Sequence of chain 1.L:
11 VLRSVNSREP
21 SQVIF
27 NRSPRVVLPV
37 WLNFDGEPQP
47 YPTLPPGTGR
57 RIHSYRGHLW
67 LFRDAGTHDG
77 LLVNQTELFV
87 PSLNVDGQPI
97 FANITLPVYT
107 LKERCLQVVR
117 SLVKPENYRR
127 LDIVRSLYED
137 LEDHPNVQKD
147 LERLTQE

Binding-site contacts:
Ligand atom CAL contacts residue TYR47 of chain 1.L at 3.6 Å (hydrophobic).
Ligand atom OD1 contacts residue HIS64 of chain 1.L at 2.6 Å (h-bond).
Ligand atom CB contacts residue TYR47 of chain 1.L at 3.5 Å (hydrophobic).
Ligand atom NAS contacts residue PRO48 of chain 1.L at 3.7 Å.
Ligand atom N contacts residue TYR47 of chain 1.L at 3.7 Å.
Ligand atom C contacts residue HIS59 of chain 1.L at 3.6 Å.
Ligand atom OAE contacts residue TYR61 of chain 1.L at 3.6 Å.
Ligand atom CAN contacts residue ARG56 of chain 1.L at 3.8 Å.
Ligand atom OAE contacts residue HIS64 of chain 1.L at 3.1 Å.
Ligand atom CAY contacts residue TYR61 of chain 1.L at 3.6 Å (hydrophobic).
Ligand atom CB contacts residue TRP66 of chain 1.L at 3.5 Å (hydrophobic).
Ligand atom CA contacts residue TYR47 of chain 1.L at 3.7 Å (hydrophobic).
Ligand atom CAL contacts residue ILE58 of chain 1.L at 3.5 Å (hydrophobic).
Ligand atom NAT contacts residue HIS59 of chain 1.L at 2.8 Å (h-bond).
Ligand atom CAW contacts residue TYR61 of chain 1.L at 3.4 Å (hydrophobic).
Ligand atom CB contacts residue HIS59 of chain 1.L at 3.5 Å.
Ligand atom CG contacts residue TRP66 of chain 1.L at 3.5 Å (hydrophobic).
Ligand atom CAJ contacts residue HIS59 of chain 1.L at 3.7 Å.
Ligand atom CD2 contacts residue TYR47 of chain 1.L at 3.5 Å (hydrophobic).
Ligand atom NAU contacts residue TYR61 of chain 1.L at 3.6 Å.
Ligand atom OAE contacts residue PHE40 of chain 1.L at 3.4 Å.
Ligand atom CAJ contacts residue TYR47 of chain 1.L at 3.6 Å (hydrophobic).
Ligand atom CA contacts residue HIS59 of chain 1.L at 3.3 Å.
Ligand atom CAO contacts residue TYR61 of chain 1.L at 3.5 Å (hydrophobic).
Ligand atom CAZ contacts residue TYR47 of chain 1.L at 3.7 Å (hydrophobic).
Ligand atom C contacts residue TYR47 of chain 1.L at 3.4 Å (hydrophobic).
Ligand atom CG contacts residue SER60 of chain 1.L at 3.7 Å.
Ligand atom O contacts residue TYR47 of chain 1.L at 2.6 Å (h-bond).
Ligand atom CG contacts residue TRP37 of chain 1.L at 3.8 Å (hydrophobic).
Ligand atom CBB contacts residue TYR47 of chain 1.L at 3.7 Å (hydrophobic).
Ligand atom CAB contacts residue TYR47 of chain 1.L at 3.6 Å (hydrophobic).
Ligand atom NAS contacts residue ARG56 of chain 1.L at 3.1 Å (salt-bridge).
Ligand atom OD1 contacts residue SER60 of chain 1.L at 2.6 Å (h-bond).
Ligand atom CG contacts residue HIS64 of chain 1.L at 3.5 Å.
Ligand atom OAH contacts residue TYR61 of chain 1.L at 3.3 Å (h-bond).
Ligand atom CBC contacts residue ILE58 of chain 1.L at 3.7 Å (hydrophobic).
Ligand atom OAG contacts residue TYR61 of chain 1.L at 3.4 Å.
Ligand atom CAN contacts residue PRO48 of chain 1.L at 3.0 Å (hydrophobic).
Ligand atom CD2 contacts residue HIS64 of chain 1.L at 3.7 Å.
Ligand atom CD2 contacts residue TRP37 of chain 1.L at 3.5 Å (hydrophobic).

A protein and the small-molecule ligand that binds it are described below.
Small molecule (SMILES): Cc1ncsc1-c1ccc(CNC(=O)[C@@H]2C[C@@H](O)CN2C(=O)[C@@H](NC(=O)CO)C(C)(C)C)cc1